This small molecule binds to this protein.
Small molecule (SMILES): OC[C@H]1O[C@H](O[C@H]2[C@H](O)[C@@H](O)[C@@H](O[C@H]3[C@H](O)[C@@H](O)[C@@H](O[C@H]4[C@H](O)[C@@H](O)[C@@H](O[C@H]5[C@H](O)[C@@H](O)[C@@H](O[C@H]6[C@H](O)[C@@H](O)[C@H](O)O[C@@H]6CO)O[C@@H]5CO)O[C@@H]4CO)O[C@@H]3CO)O[C@@H]2CO)[C@H](O)[C@@H](O)[C@@H]1O

Sequence of chain 1.A:
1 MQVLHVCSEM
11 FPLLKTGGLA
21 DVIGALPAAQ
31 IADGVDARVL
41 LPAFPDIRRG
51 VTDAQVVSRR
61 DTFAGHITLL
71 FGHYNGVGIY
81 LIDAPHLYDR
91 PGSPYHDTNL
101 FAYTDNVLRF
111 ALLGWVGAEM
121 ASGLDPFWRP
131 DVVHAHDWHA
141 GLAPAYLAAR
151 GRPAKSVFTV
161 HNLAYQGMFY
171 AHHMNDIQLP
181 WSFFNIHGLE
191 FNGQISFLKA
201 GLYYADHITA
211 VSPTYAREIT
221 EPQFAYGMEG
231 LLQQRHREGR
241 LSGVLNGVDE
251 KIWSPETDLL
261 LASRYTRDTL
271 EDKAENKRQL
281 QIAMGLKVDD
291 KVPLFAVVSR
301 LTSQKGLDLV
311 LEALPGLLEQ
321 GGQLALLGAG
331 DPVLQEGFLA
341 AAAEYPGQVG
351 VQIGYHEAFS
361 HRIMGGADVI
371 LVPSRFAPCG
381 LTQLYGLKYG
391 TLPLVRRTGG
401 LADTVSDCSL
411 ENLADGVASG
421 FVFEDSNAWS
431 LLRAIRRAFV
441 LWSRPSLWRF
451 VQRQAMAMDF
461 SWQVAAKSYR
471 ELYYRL

Binding-site contacts:
Ligand atom C4 contacts residue ASN192 of chain 1.A at 3.3 Å.
Ligand atom O3 contacts residue GLY230 of chain 1.A at 3.8 Å.
Ligand atom O4 contacts residue GLN234 of chain 1.A at 3.6 Å.
Ligand atom O3 contacts residue LYS199 of chain 1.A at 3.1 Å.
Ligand atom C6 contacts residue GLY230 of chain 1.A at 3.7 Å.
Ligand atom O4 contacts residue GLY230 of chain 1.A at 3.5 Å.
Ligand atom C2 contacts residue GLU190 of chain 1.A at 3.8 Å.
Ligand atom O4 contacts residue LEU231 of chain 1.A at 3.3 Å (h-bond).
Ligand atom O2 contacts residue GLY230 of chain 1.A at 3.5 Å.
Ligand atom C2 contacts residue ASN192 of chain 1.A at 3.6 Å.
Ligand atom O6 contacts residue GLY230 of chain 1.A at 2.9 Å (h-bond).
Ligand atom C2 contacts residue PHE191 of chain 1.A at 3.7 Å (hydrophobic).
Ligand atom C3 contacts residue GLU190 of chain 1.A at 3.6 Å.
Ligand atom O3 contacts residue ILE186 of chain 1.A at 3.8 Å.
Ligand atom O2 contacts residue LYS199 of chain 1.A at 2.9 Å (salt-bridge).
Ligand atom O4 contacts residue HIS187 of chain 1.A at 3.3 Å (h-bond).
Ligand atom O2 contacts residue HIS187 of chain 1.A at 3.4 Å (h-bond).
Ligand atom O6 contacts residue GLY227 of chain 1.A at 2.7 Å (h-bond).
Ligand atom O6 contacts residue LYS199 of chain 1.A at 3.6 Å.
Ligand atom C1 contacts residue GLY227 of chain 1.A at 3.8 Å.
Ligand atom O6 contacts residue MET228 of chain 1.A at 3.6 Å.
Ligand atom O3 contacts residue ASN192 of chain 1.A at 2.8 Å (h-bond).
Ligand atom O5 contacts residue ILE186 of chain 1.A at 3.7 Å.
Ligand atom O3 contacts residue PHE191 of chain 1.A at 3.4 Å.
Ligand atom O6 contacts residue ILE186 of chain 1.A at 2.6 Å (h-bond).
Ligand atom C6 contacts residue GLY227 of chain 1.A at 3.6 Å.
Ligand atom O3 contacts residue GLU190 of chain 1.A at 2.9 Å (salt-bridge).
Ligand atom O6 contacts residue TYR203 of chain 1.A at 3.9 Å.
Ligand atom O6 contacts residue ILE186 of chain 1.A at 3.9 Å.
Ligand atom O2 contacts residue PHE191 of chain 1.A at 3.4 Å.
Ligand atom O6 contacts residue GLU229 of chain 1.A at 3.5 Å (salt-bridge).
Ligand atom C5 contacts residue GLY227 of chain 1.A at 3.7 Å.
Ligand atom C6 contacts residue ILE186 of chain 1.A at 3.7 Å (hydrophobic).
Ligand atom O4 contacts residue ILE186 of chain 1.A at 3.4 Å.
Ligand atom C3 contacts residue GLY230 of chain 1.A at 3.5 Å.
Ligand atom O2 contacts residue GLU190 of chain 1.A at 2.9 Å (salt-bridge).
Ligand atom C3 contacts residue ILE186 of chain 1.A at 3.9 Å (hydrophobic).
Ligand atom C3 contacts residue ASN192 of chain 1.A at 3.6 Å.
Ligand atom O5 contacts residue GLY227 of chain 1.A at 2.9 Å (h-bond).
Ligand atom O6 contacts residue ASN192 of chain 1.A at 3.9 Å.